Sequence of chain 1.A:
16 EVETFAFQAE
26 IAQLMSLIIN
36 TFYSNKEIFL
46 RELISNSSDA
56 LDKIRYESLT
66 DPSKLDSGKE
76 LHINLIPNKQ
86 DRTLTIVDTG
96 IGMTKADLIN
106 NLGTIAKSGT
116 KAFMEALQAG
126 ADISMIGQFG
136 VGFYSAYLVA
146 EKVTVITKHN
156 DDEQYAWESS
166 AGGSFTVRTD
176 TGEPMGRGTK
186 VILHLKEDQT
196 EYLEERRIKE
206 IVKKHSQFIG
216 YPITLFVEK

A protein and the small-molecule ligand that binds it are described below.
Small molecule (SMILES): CCCCn1c(Cc2cc(OC)ccc2OC)nc2c(N)nc(F)nc21

Binding-site contacts:
Ligand atom N4 contacts residue MET98 of chain 1.A at 3.6 Å.
Ligand atom F1 contacts residue ALA55 of chain 1.A at 3.4 Å.
Ligand atom C6 contacts residue LEU107 of chain 1.A at 3.7 Å (hydrophobic).
Ligand atom O2 contacts residue PHE138 of chain 1.A at 3.9 Å.
Ligand atom C5 contacts residue LEU107 of chain 1.A at 3.5 Å (hydrophobic).
Ligand atom O2 contacts residue MET98 of chain 1.A at 3.9 Å.
Ligand atom C4 contacts residue LEU107 of chain 1.A at 3.5 Å (hydrophobic).
Ligand atom C8 contacts residue LEU103 of chain 1.A at 3.9 Å (hydrophobic).
Ligand atom O20 contacts residue PHE138 of chain 1.A at 3.7 Å.
Ligand atom C2 contacts residue PHE138 of chain 1.A at 3.6 Å (hydrophobic).
Ligand atom N5 contacts residue THR184 of chain 1.A at 3.8 Å.
Ligand atom F1 contacts residue ILE96 of chain 1.A at 3.4 Å.
Ligand atom C4 contacts residue PHE138 of chain 1.A at 3.6 Å (hydrophobic).
Ligand atom N5 contacts residue SER52 of chain 1.A at 3.9 Å.
Ligand atom C16 contacts residue LEU107 of chain 1.A at 3.9 Å (hydrophobic).
Ligand atom C12 contacts residue MET98 of chain 1.A at 3.7 Å (hydrophobic).
Ligand atom C1 contacts residue LEU107 of chain 1.A at 3.8 Å (hydrophobic).
Ligand atom N3 contacts residue THR184 of chain 1.A at 3.5 Å (h-bond).
Ligand atom N1 contacts residue ASN51 of chain 1.A at 3.4 Å.
Ligand atom N5 contacts residue ASP93 of chain 1.A at 3.0 Å (salt-bridge).
Ligand atom C8 contacts residue VAL150 of chain 1.A at 3.9 Å (hydrophobic).
Ligand atom C10 contacts residue ASN51 of chain 1.A at 3.8 Å.
Ligand atom N2 contacts residue MET98 of chain 1.A at 3.9 Å.
Ligand atom C19 contacts residue GLY135 of chain 1.A at 3.9 Å.
Ligand atom F1 contacts residue GLY97 of chain 1.A at 3.4 Å.
Ligand atom C2 contacts residue LEU107 of chain 1.A at 3.7 Å (hydrophobic).
Ligand atom C13 contacts residue ASP93 of chain 1.A at 4.0 Å.
Ligand atom C8 contacts residue TRP162 of chain 1.A at 3.4 Å (hydrophobic).
Ligand atom C1 contacts residue PHE138 of chain 1.A at 3.4 Å (hydrophobic).
Ligand atom C9 contacts residue PHE138 of chain 1.A at 3.6 Å (hydrophobic).
Ligand atom C9 contacts residue ASN51 of chain 1.A at 3.4 Å.
Ligand atom C15 contacts residue LEU107 of chain 1.A at 3.4 Å (hydrophobic).
Ligand atom C5 contacts residue TYR139 of chain 1.A at 3.8 Å (hydrophobic).
Ligand atom C19 contacts residue TYR139 of chain 1.A at 3.7 Å (hydrophobic).
Ligand atom C6 contacts residue PHE138 of chain 1.A at 3.5 Å (hydrophobic).
Ligand atom N3 contacts residue ALA55 of chain 1.A at 3.4 Å.
Ligand atom C14 contacts residue ALA55 of chain 1.A at 3.6 Å (hydrophobic).
Ligand atom C3 contacts residue LEU107 of chain 1.A at 3.6 Å (hydrophobic).
Ligand atom C5 contacts residue PHE138 of chain 1.A at 3.7 Å (hydrophobic).
Ligand atom C3 contacts residue PHE138 of chain 1.A at 3.9 Å (hydrophobic).